Sequence of chain 1.A:
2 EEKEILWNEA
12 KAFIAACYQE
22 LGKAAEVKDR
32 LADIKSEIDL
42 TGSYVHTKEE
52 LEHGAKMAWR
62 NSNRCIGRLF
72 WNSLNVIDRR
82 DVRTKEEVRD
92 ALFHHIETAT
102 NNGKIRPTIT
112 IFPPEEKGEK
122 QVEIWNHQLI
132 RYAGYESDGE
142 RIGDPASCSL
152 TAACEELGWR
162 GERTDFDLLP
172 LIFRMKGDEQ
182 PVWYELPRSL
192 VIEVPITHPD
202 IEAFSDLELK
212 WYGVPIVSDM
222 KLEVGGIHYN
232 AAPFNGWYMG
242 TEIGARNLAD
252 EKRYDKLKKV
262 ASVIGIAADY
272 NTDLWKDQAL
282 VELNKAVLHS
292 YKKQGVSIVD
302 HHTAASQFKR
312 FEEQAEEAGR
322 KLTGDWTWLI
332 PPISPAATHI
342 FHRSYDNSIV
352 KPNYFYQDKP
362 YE

Binding-site contacts:
Ligand atom N01 contacts residue GLU243 of chain 1.A at 2.8 Å (salt-bridge).
Ligand atom C19 contacts residue TYR357 of chain 1.A at 3.8 Å (hydrophobic).
Ligand atom N16 contacts residue TRP329 of chain 1.A at 3.9 Å.
Ligand atom C10 contacts residue VAL218 of chain 1.A at 3.3 Å (hydrophobic).
Ligand atom C03 contacts residue HEM1 of chain 1.B at 3.3 Å.
Ligand atom C12 contacts residue HEM1 of chain 1.B at 3.5 Å.
Ligand atom C17 contacts residue TRP329 of chain 1.A at 3.8 Å (hydrophobic).
Ligand atom C08 contacts residue PHE235 of chain 1.A at 3.7 Å (hydrophobic).
Ligand atom C08 contacts residue HEM1 of chain 1.B at 3.2 Å.
Ligand atom C09 contacts residue HEM1 of chain 1.B at 4.0 Å.
Ligand atom N07 contacts residue HEM1 of chain 1.B at 3.5 Å.
Ligand atom C13 contacts residue HEM1 of chain 1.B at 3.4 Å.
Ligand atom C10 contacts residue HEM1 of chain 1.B at 3.9 Å.
Ligand atom C02 contacts residue GLU243 of chain 1.A at 3.6 Å.
Ligand atom N07 contacts residue GLU243 of chain 1.A at 2.7 Å (salt-bridge).
Ligand atom N07 contacts residue TYR239 of chain 1.A at 3.6 Å.
Ligand atom C15 contacts residue HIS128 of chain 1.A at 3.8 Å.
Ligand atom C14 contacts residue HEM1 of chain 1.B at 3.6 Å.
Ligand atom C05 contacts residue VAL218 of chain 1.A at 3.9 Å (hydrophobic).
Ligand atom C06 contacts residue GLU243 of chain 1.A at 3.7 Å.
Ligand atom C03 contacts residue TRP238 of chain 1.A at 3.9 Å (hydrophobic).
Ligand atom C09 contacts residue VAL218 of chain 1.A at 3.7 Å (hydrophobic).
Ligand atom C18 contacts residue HEM1 of chain 1.B at 3.4 Å.
Ligand atom C17 contacts residue HEM1 of chain 1.B at 3.3 Å.
Ligand atom C02 contacts residue TRP238 of chain 1.A at 3.8 Å (hydrophobic).
Ligand atom C24 contacts residue TYR357 of chain 1.A at 3.1 Å (hydrophobic).
Ligand atom C14 contacts residue GLU243 of chain 1.A at 3.2 Å.
Ligand atom C04 contacts residue HEM1 of chain 1.B at 3.8 Å.
Ligand atom N07 contacts residue TRP238 of chain 1.A at 2.9 Å (h-bond).
Ligand atom C02 contacts residue PRO216 of chain 1.A at 3.9 Å (hydrophobic).
Ligand atom C02 contacts residue HEM1 of chain 1.B at 3.7 Å.
Ligand atom C08 contacts residue GLY237 of chain 1.A at 3.4 Å.
Ligand atom C11 contacts residue VAL218 of chain 1.A at 3.7 Å (hydrophobic).
Ligand atom C15 contacts residue HEM1 of chain 1.B at 3.4 Å.
Ligand atom C08 contacts residue ASN236 of chain 1.A at 3.7 Å.
Ligand atom C09 contacts residue GLU243 of chain 1.A at 3.8 Å.
Ligand atom C11 contacts residue HEM1 of chain 1.B at 3.4 Å.
Ligand atom N16 contacts residue HEM1 of chain 1.B at 2.8 Å (h-bond).
Ligand atom C18 contacts residue TYR357 of chain 1.A at 3.6 Å (hydrophobic).
Ligand atom N07 contacts residue PRO216 of chain 1.A at 4.0 Å.

A small-molecule ligand and the protein it binds are described below.
Small molecule (SMILES): Cc1cc(N)nc(-c2ccc(CNCCc3cccc(F)c3)cc2)c1